Sequence of chain 1.A:
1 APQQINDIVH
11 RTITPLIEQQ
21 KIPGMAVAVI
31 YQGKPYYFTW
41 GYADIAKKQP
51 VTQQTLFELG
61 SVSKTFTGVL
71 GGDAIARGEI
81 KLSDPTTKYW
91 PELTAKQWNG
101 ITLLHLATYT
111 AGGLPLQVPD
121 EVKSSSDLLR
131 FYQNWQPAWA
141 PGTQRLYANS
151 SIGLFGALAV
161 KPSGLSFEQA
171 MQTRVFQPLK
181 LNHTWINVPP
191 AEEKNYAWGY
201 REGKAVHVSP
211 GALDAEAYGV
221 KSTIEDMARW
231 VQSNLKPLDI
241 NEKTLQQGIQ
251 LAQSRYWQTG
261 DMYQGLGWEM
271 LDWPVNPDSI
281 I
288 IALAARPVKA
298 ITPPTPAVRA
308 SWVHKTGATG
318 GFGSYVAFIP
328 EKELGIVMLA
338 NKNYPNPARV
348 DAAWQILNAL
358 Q

This protein binds this small molecule.
Small molecule (SMILES): Nc1ccc(C(=O)O)cc1O

Binding-site contacts:
Ligand atom C2 contacts residue ILE45 of chain 1.A at 3.8 Å (hydrophobic).
Ligand atom C8 contacts residue GLY203 of chain 1.A at 4.0 Å.
Ligand atom C5 contacts residue GLY203 of chain 1.A at 4.3 Å.
Ligand atom O10 contacts residue ILE45 of chain 1.A at 4.1 Å.
Ligand atom C7 contacts residue ILE45 of chain 1.A at 4.1 Å (hydrophobic).
Ligand atom C6 contacts residue ILE45 of chain 1.A at 3.6 Å (hydrophobic).
Ligand atom O10 contacts residue TYR200 of chain 1.A at 4.3 Å.
Ligand atom O9 contacts residue ILE45 of chain 1.A at 4.4 Å.
Ligand atom O9 contacts residue TYR200 of chain 1.A at 4.0 Å.
Ligand atom N1 contacts residue ILE45 of chain 1.A at 4.1 Å.
Ligand atom O9 contacts residue GLY203 of chain 1.A at 3.8 Å.
Ligand atom C4 contacts residue ILE45 of chain 1.A at 4.3 Å (hydrophobic).
Ligand atom C7 contacts residue GLY203 of chain 1.A at 4.0 Å.
Ligand atom C8 contacts residue ILE45 of chain 1.A at 4.0 Å (hydrophobic).
Ligand atom C6 contacts residue TYR200 of chain 1.A at 4.2 Å (hydrophobic).
Ligand atom O10 contacts residue GLY203 of chain 1.A at 3.2 Å.
Ligand atom C3 contacts residue ILE45 of chain 1.A at 4.0 Å (hydrophobic).
Ligand atom C6 contacts residue GLY203 of chain 1.A at 3.4 Å.
Ligand atom C5 contacts residue ILE45 of chain 1.A at 3.7 Å (hydrophobic).